A small-molecule ligand and the protein it binds are described below.
Small molecule (SMILES): OC[C@H]1O[C@H](O[C@H]2[C@H](O)[C@@H](O)[C@@H](O)O[C@@H]2CO)[C@H](O)[C@@H](O)[C@@H]1O

Binding-site contacts:
Ligand atom O5 contacts residue ASN173 of chain 1.A at 4.4 Å.
Ligand atom O6 contacts residue TYR176 of chain 1.A at 4.1 Å.
Ligand atom O3 contacts residue TRP360 of chain 1.A at 3.7 Å.
Ligand atom O2 contacts residue MET350 of chain 1.A at 4.4 Å.
Ligand atom C1 contacts residue TRP250 of chain 1.A at 3.2 Å (hydrophobic).
Ligand atom O3 contacts residue MET350 of chain 1.A at 4.3 Å.
Ligand atom O5 contacts residue TRP360 of chain 1.A at 3.7 Å.
Ligand atom C6 contacts residue TYR176 of chain 1.A at 3.4 Å (hydrophobic).
Ligand atom O1 contacts residue TRP250 of chain 1.A at 3.9 Å.
Ligand atom C1 contacts residue TYR176 of chain 1.A at 4.3 Å (hydrophobic).
Ligand atom C5 contacts residue TYR176 of chain 1.A at 4.2 Å (hydrophobic).
Ligand atom C2 contacts residue TRP360 of chain 1.A at 3.9 Å (hydrophobic).
Ligand atom O3 contacts residue ARG84 of chain 1.A at 3.1 Å (salt-bridge).
Ligand atom C4 contacts residue TRP360 of chain 1.A at 3.5 Å (hydrophobic).
Ligand atom C2 contacts residue TYR175 of chain 1.A at 4.3 Å (hydrophobic).
Ligand atom C5 contacts residue TYR175 of chain 1.A at 4.2 Å (hydrophobic).
Ligand atom C5 contacts residue ASN173 of chain 1.A at 4.4 Å.
Ligand atom C5 contacts residue TRP360 of chain 1.A at 3.9 Å (hydrophobic).
Ligand atom C6 contacts residue TRP360 of chain 1.A at 3.3 Å (hydrophobic).
Ligand atom O4 contacts residue TRP360 of chain 1.A at 3.7 Å.
Ligand atom C3 contacts residue TRP360 of chain 1.A at 4.2 Å (hydrophobic).
Ligand atom C6 contacts residue ASN364 of chain 1.A at 3.4 Å.
Ligand atom O3 contacts residue TYR175 of chain 1.A at 4.2 Å.
Ligand atom O6 contacts residue ASN173 of chain 1.A at 3.0 Å (h-bond).
Ligand atom O5 contacts residue TYR176 of chain 1.A at 3.4 Å (h-bond).
Ligand atom C2 contacts residue GLU129 of chain 1.A at 3.7 Å.
Ligand atom C2 contacts residue TRP250 of chain 1.A at 3.8 Å (hydrophobic).
Ligand atom C1 contacts residue TRP360 of chain 1.A at 4.4 Å (hydrophobic).
Ligand atom C6 contacts residue ASN173 of chain 1.A at 3.4 Å.
Ligand atom C6 contacts residue TYR175 of chain 1.A at 3.8 Å (hydrophobic).
Ligand atom O2 contacts residue GLU129 of chain 1.A at 3.1 Å (salt-bridge).
Ligand atom O5 contacts residue TRP250 of chain 1.A at 3.4 Å.
Ligand atom C4 contacts residue TYR175 of chain 1.A at 4.0 Å (hydrophobic).
Ligand atom O3 contacts residue ASP83 of chain 1.A at 4.4 Å.
Ligand atom O3 contacts residue GLU129 of chain 1.A at 4.2 Å.
Ligand atom O2 contacts residue ASP83 of chain 1.A at 4.2 Å.
Ligand atom O2 contacts residue TRP250 of chain 1.A at 3.9 Å.
Ligand atom C1 contacts residue TYR175 of chain 1.A at 3.8 Å (hydrophobic).
Ligand atom O5 contacts residue TYR175 of chain 1.A at 3.4 Å.
Ligand atom O6 contacts residue ASN364 of chain 1.A at 3.0 Å (h-bond).

Sequence of chain 1.A:
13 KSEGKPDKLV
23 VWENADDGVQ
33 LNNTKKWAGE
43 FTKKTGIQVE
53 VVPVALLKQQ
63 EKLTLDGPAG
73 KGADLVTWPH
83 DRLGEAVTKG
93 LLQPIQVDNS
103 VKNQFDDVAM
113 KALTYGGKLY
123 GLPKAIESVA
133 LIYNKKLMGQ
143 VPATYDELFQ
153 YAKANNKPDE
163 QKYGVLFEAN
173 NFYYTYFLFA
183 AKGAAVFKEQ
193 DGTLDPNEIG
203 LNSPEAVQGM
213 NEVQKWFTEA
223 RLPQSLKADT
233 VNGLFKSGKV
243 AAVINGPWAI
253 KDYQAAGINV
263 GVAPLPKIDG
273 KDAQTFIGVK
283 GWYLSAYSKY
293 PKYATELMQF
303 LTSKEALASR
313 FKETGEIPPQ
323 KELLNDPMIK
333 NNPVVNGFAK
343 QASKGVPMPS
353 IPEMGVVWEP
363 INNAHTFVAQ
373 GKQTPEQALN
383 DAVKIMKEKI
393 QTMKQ